Sequence of chain 1.C:
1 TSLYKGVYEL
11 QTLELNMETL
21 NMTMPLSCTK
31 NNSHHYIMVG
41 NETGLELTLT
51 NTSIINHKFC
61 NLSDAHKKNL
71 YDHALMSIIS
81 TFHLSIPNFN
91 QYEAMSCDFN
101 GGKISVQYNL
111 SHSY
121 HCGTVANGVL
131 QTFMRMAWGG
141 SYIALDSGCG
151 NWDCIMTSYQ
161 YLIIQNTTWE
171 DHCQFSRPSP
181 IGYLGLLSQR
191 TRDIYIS

Sequence of chain 1.J:
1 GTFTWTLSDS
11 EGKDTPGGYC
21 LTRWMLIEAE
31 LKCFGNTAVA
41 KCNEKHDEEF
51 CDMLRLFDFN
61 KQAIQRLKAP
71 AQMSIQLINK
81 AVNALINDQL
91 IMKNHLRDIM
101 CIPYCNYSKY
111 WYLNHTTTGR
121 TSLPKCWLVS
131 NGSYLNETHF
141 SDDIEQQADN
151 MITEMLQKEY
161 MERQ

This protein binds this small molecule.
Small molecule (SMILES): CC(=O)N[C@H]1[C@H](O[C@H]2[C@H](O)[C@@H](NC(C)=O)CO[C@@H]2CO)O[C@H](CO)[C@@H](O[C@@H]2O[C@H](CO[C@H]3O[C@H](CO)[C@@H](O)[C@H](O)[C@@H]3O)[C@@H](O)[C@H](O[C@H]3O[C@H](CO)[C@@H](O)[C@H](O)[C@@H]3O[C@H]3O[C@H](CO)[C@@H](O)[C@H](O)[C@@H]3O)[C@@H]2O)[C@@H]1O

Binding-site contacts:
Ligand atom C7 contacts residue ARG177 of chain 1.C at 3.9 Å.
Ligand atom O5 contacts residue PHE175 of chain 1.C at 3.9 Å.
Ligand atom O4 contacts residue CYS173 of chain 1.C at 3.6 Å.
Ligand atom C1 contacts residue ASN106 of chain 1.J at 1.5 Å.
Ligand atom C6 contacts residue PHE175 of chain 1.C at 3.9 Å (hydrophobic).
Ligand atom C6 contacts residue GLY132 of chain 1.J at 3.9 Å.
Ligand atom O5 contacts residue VAL129 of chain 1.J at 3.9 Å.
Ligand atom C1 contacts residue TYR134 of chain 1.J at 4.0 Å (hydrophobic).
Ligand atom O6 contacts residue ARG177 of chain 1.C at 3.3 Å.
Ligand atom O2 contacts residue GLN174 of chain 1.C at 3.2 Å (h-bond).
Ligand atom O7 contacts residue ARG177 of chain 1.C at 3.8 Å.
Ligand atom O3 contacts residue GLN174 of chain 1.C at 3.1 Å (h-bond).
Ligand atom C3 contacts residue GLN174 of chain 1.C at 4.0 Å.
Ligand atom C8 contacts residue TYR134 of chain 1.J at 3.8 Å (hydrophobic).
Ligand atom C5 contacts residue TYR134 of chain 1.J at 3.8 Å (hydrophobic).
Ligand atom C5 contacts residue PHE175 of chain 1.C at 3.5 Å (hydrophobic).
Ligand atom O3 contacts residue SER176 of chain 1.C at 3.5 Å.
Ligand atom N2 contacts residue ASN106 of chain 1.J at 2.9 Å (h-bond).
Ligand atom O7 contacts residue ASN106 of chain 1.J at 3.8 Å.
Ligand atom C5 contacts residue ASN106 of chain 1.J at 3.8 Å.
Ligand atom O3 contacts residue ARG177 of chain 1.C at 3.2 Å (salt-bridge).
Ligand atom O6 contacts residue CYS173 of chain 1.C at 2.8 Å (h-bond).
Ligand atom C8 contacts residue ARG177 of chain 1.C at 3.5 Å.
Ligand atom C3 contacts residue ASN106 of chain 1.J at 3.9 Å.
Ligand atom O4 contacts residue ASP171 of chain 1.C at 3.9 Å.
Ligand atom C1 contacts residue SER108 of chain 1.J at 3.8 Å.
Ligand atom C7 contacts residue ASN106 of chain 1.J at 3.7 Å.
Ligand atom C2 contacts residue GLN174 of chain 1.C at 3.9 Å.
Ligand atom C8 contacts residue MET17 of chain 1.C at 3.7 Å (hydrophobic).
Ligand atom O6 contacts residue ASP171 of chain 1.C at 3.4 Å (salt-bridge).
Ligand atom O4 contacts residue GLN174 of chain 1.C at 3.4 Å.
Ligand atom C6 contacts residue TYR134 of chain 1.J at 3.9 Å (hydrophobic).
Ligand atom O4 contacts residue GLN174 of chain 1.C at 3.8 Å.
Ligand atom C7 contacts residue SER108 of chain 1.J at 3.8 Å.
Ligand atom C6 contacts residue CYS173 of chain 1.C at 3.6 Å (hydrophobic).
Ligand atom C2 contacts residue ASN106 of chain 1.J at 2.5 Å.
Ligand atom O6 contacts residue GLY132 of chain 1.J at 2.9 Å (h-bond).
Ligand atom O5 contacts residue ASN106 of chain 1.J at 2.4 Å (h-bond).
Ligand atom C8 contacts residue SER179 of chain 1.C at 3.9 Å.
Ligand atom O7 contacts residue SER108 of chain 1.J at 2.9 Å (h-bond).